The small molecule below binds the protein below.
Small molecule (SMILES): OC[C@H]1O[C@H](O[C@H]2[C@H](O)[C@@H](O)[C@H](OCCCCCC3CCCCC3)O[C@@H]2CO)[C@H](O)[C@@H](O)[C@@H]1O

Binding-site contacts:
Ligand atom C10 contacts residue LEU274 of chain 1.A at 3.7 Å (hydrophobic).
Ligand atom C17 contacts residue ARG234 of chain 1.A at 3.8 Å.
Ligand atom C8 contacts residue ILE270 of chain 1.A at 4.2 Å (hydrophobic).
Ligand atom C11 contacts residue LEU271 of chain 1.A at 4.1 Å (hydrophobic).
Ligand atom O20 contacts residue LEU18 of chain 2.A at 4.2 Å.
Ligand atom C18 contacts residue VAL230 of chain 1.A at 4.2 Å (hydrophobic).
Ligand atom C4 contacts residue VAL20 of chain 2.A at 4.3 Å (hydrophobic).
Ligand atom C9 contacts residue ILE246 of chain 1.A at 4.0 Å (hydrophobic).
Ligand atom C1 contacts residue TYR249 of chain 1.A at 3.8 Å (hydrophobic).
Ligand atom C11 contacts residue ILE226 of chain 1.A at 3.8 Å (hydrophobic).
Ligand atom C10 contacts residue LEU271 of chain 1.A at 3.9 Å (hydrophobic).
Ligand atom C24 contacts residue PRO19 of chain 2.A at 4.3 Å (hydrophobic).
Ligand atom C18 contacts residue ARG234 of chain 1.A at 3.1 Å.
Ligand atom C7 contacts residue TYR249 of chain 1.A at 3.6 Å (hydrophobic).
Ligand atom O12 contacts residue TYR249 of chain 1.A at 3.8 Å.
Ligand atom O20 contacts residue PRO19 of chain 2.A at 4.3 Å.
Ligand atom O21 contacts residue ARG234 of chain 1.A at 3.2 Å (salt-bridge).
Ligand atom C2 contacts residue LEU21 of chain 2.A at 3.5 Å (hydrophobic).
Ligand atom C9 contacts residue VAL164 of chain 1.A at 4.0 Å (hydrophobic).
Ligand atom C3 contacts residue TYR249 of chain 1.A at 3.8 Å (hydrophobic).
Ligand atom C8 contacts residue TYR249 of chain 1.A at 4.4 Å (hydrophobic).
Ligand atom C3 contacts residue GLN267 of chain 1.A at 3.4 Å.
Ligand atom O20 contacts residue GLU263 of chain 1.A at 3.9 Å.
Ligand atom C3 contacts residue VAL20 of chain 2.A at 3.7 Å (hydrophobic).
Ligand atom O22 contacts residue VAL230 of chain 1.A at 2.9 Å.
Ligand atom C5 contacts residue TYR249 of chain 1.A at 3.7 Å (hydrophobic).
Ligand atom O12 contacts residue GLN267 of chain 1.A at 4.2 Å.
Ligand atom O21 contacts residue GLU231 of chain 1.A at 3.3 Å (salt-bridge).
Ligand atom C19 contacts residue PRO19 of chain 2.A at 4.2 Å (hydrophobic).
Ligand atom C10 contacts residue ILE226 of chain 1.A at 4.2 Å (hydrophobic).
Ligand atom C9 contacts residue LEU274 of chain 1.A at 3.7 Å (hydrophobic).
Ligand atom C3 contacts residue LEU21 of chain 2.A at 3.9 Å (hydrophobic).
Ligand atom C1 contacts residue VAL230 of chain 1.A at 3.6 Å (hydrophobic).
Ligand atom O22 contacts residue ARG234 of chain 1.A at 3.0 Å (salt-bridge).
Ligand atom O23 contacts residue PRO19 of chain 2.A at 4.1 Å.
Ligand atom C4 contacts residue GLN267 of chain 1.A at 4.0 Å.
Ligand atom C4 contacts residue LEU21 of chain 2.A at 4.3 Å (hydrophobic).
Ligand atom C8 contacts residue PHE245 of chain 1.A at 3.6 Å (hydrophobic).
Ligand atom O25 contacts residue PRO19 of chain 2.A at 4.2 Å.
Ligand atom C8 contacts residue LEU274 of chain 1.A at 4.2 Å (hydrophobic).

Sequence of chain 1.A:
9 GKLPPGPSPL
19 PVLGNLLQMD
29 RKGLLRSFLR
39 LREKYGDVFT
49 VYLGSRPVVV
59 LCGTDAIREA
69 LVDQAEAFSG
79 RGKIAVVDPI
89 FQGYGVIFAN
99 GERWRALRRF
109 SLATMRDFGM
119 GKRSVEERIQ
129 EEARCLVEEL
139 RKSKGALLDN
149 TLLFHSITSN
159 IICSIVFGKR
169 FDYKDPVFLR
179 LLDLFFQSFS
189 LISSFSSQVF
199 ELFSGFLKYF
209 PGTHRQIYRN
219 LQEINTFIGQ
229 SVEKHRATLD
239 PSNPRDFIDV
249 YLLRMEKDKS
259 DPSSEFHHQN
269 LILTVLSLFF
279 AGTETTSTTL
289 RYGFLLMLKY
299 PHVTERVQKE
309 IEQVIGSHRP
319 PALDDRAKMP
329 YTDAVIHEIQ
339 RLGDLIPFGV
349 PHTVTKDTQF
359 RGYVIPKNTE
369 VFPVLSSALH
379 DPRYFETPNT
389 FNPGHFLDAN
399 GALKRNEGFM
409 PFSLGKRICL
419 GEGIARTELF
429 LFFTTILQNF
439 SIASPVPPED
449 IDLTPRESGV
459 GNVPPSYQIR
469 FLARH

Sequence of chain 2.A:
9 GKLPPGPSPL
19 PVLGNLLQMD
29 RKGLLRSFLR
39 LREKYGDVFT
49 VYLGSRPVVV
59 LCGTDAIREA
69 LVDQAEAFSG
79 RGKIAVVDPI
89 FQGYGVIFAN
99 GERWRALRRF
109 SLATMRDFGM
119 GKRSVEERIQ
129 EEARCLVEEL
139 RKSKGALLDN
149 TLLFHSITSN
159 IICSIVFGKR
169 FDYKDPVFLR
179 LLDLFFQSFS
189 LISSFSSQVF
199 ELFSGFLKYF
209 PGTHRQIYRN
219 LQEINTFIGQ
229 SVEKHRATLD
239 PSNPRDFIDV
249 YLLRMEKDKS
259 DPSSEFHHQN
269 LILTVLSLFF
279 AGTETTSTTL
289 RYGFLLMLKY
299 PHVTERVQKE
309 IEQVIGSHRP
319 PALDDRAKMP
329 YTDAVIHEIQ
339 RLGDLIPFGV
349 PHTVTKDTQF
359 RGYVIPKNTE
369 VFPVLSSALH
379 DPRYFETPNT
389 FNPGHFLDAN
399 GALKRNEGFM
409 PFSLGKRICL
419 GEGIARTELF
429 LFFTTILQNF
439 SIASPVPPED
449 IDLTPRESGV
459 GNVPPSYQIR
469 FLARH